The small molecule below binds the protein below.
Small molecule (SMILES): CC(=O)N[C@H]1[C@H](O[C@H]2[C@H](O)[C@@H](NC(C)=O)CO[C@@H]2CO)O[C@H](CO)[C@@H](O[C@H]2O[C@H](CO)[C@@H](O)[C@H](O)[C@@H]2O)[C@@H]1O

Sequence of chain 1.A:
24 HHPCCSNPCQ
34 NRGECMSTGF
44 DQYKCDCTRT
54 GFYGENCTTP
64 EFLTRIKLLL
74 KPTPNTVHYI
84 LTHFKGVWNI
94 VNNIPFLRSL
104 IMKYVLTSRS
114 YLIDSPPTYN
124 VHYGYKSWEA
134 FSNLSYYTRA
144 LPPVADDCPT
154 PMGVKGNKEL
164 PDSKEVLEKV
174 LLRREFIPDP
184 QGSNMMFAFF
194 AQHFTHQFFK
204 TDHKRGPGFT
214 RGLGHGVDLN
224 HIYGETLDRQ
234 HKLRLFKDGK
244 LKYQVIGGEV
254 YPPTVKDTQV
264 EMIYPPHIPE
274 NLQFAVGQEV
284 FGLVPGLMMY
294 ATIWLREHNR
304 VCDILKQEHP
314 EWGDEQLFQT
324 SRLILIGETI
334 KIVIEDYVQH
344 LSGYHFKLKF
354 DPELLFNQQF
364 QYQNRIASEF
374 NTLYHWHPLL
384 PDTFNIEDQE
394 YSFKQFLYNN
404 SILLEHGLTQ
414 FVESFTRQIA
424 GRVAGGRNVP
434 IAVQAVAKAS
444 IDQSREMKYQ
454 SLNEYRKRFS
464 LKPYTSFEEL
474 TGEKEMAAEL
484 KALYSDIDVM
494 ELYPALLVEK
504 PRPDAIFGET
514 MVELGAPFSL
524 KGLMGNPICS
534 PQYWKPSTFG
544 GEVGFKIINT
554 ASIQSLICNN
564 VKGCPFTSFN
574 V

Sequence of chain 1.B:
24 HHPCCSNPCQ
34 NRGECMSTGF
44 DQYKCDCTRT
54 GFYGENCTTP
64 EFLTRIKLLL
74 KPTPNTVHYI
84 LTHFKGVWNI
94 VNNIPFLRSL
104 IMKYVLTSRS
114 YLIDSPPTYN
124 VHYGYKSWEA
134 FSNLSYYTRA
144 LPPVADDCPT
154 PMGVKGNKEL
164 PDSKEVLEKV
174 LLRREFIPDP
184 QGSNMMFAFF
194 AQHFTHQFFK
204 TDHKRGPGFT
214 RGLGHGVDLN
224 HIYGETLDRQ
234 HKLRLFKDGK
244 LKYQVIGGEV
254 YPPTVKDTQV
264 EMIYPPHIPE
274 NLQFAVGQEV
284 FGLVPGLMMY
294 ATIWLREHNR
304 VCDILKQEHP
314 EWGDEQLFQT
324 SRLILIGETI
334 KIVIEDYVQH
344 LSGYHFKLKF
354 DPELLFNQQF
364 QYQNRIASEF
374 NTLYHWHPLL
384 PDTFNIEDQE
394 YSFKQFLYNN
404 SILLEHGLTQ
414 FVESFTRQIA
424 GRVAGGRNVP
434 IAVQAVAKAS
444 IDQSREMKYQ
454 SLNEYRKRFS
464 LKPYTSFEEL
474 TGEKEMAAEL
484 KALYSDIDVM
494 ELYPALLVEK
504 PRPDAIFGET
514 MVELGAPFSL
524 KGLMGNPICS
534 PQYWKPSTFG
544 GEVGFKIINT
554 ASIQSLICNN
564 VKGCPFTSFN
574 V

Binding-site contacts:
Ligand atom O6 contacts residue TYR139 of chain 1.A at 3.8 Å.
Ligand atom C5 contacts residue ASN136 of chain 1.A at 3.6 Å.
Ligand atom O3 contacts residue LEU230 of chain 1.B at 4.2 Å.
Ligand atom C7 contacts residue ARG208 of chain 1.A at 3.5 Å.
Ligand atom C6 contacts residue LEU230 of chain 1.B at 4.3 Å (hydrophobic).
Ligand atom C7 contacts residue ASN136 of chain 1.A at 3.5 Å.
Ligand atom C3 contacts residue LEU230 of chain 1.B at 4.4 Å (hydrophobic).
Ligand atom C4 contacts residue ARG208 of chain 1.A at 4.0 Å.
Ligand atom O6 contacts residue ASP231 of chain 1.B at 4.1 Å.
Ligand atom O5 contacts residue LEU230 of chain 1.B at 4.2 Å.
Ligand atom O5 contacts residue PHE212 of chain 1.A at 4.3 Å.
Ligand atom O7 contacts residue LEU230 of chain 1.B at 3.9 Å.
Ligand atom C5 contacts residue PHE212 of chain 1.A at 3.9 Å (hydrophobic).
Ligand atom C3 contacts residue ASN136 of chain 1.A at 3.8 Å.
Ligand atom C1 contacts residue ASN136 of chain 1.A at 1.4 Å.
Ligand atom C2 contacts residue ASN136 of chain 1.A at 2.5 Å.
Ligand atom O5 contacts residue ASN136 of chain 1.A at 2.3 Å (h-bond).
Ligand atom C6 contacts residue PHE212 of chain 1.A at 3.8 Å (hydrophobic).
Ligand atom O7 contacts residue ASN136 of chain 1.A at 3.5 Å (h-bond).
Ligand atom C4 contacts residue LEU230 of chain 1.B at 4.0 Å (hydrophobic).
Ligand atom C2 contacts residue ARG208 of chain 1.A at 4.0 Å.
Ligand atom C2 contacts residue GLU132 of chain 1.A at 4.1 Å.
Ligand atom C5 contacts residue LEU230 of chain 1.B at 4.4 Å (hydrophobic).
Ligand atom N2 contacts residue ARG208 of chain 1.A at 4.2 Å.
Ligand atom C2 contacts residue LEU230 of chain 1.B at 4.2 Å (hydrophobic).
Ligand atom C6 contacts residue TYR139 of chain 1.A at 3.7 Å (hydrophobic).
Ligand atom C1 contacts residue TYR139 of chain 1.A at 4.2 Å (hydrophobic).
Ligand atom O7 contacts residue ARG208 of chain 1.A at 4.0 Å.
Ligand atom N2 contacts residue ASN136 of chain 1.A at 3.0 Å (h-bond).
Ligand atom O7 contacts residue GLU132 of chain 1.A at 4.4 Å.
Ligand atom C8 contacts residue ARG208 of chain 1.A at 2.3 Å.
Ligand atom C3 contacts residue ARG208 of chain 1.A at 4.1 Å.
Ligand atom O7 contacts residue PHE212 of chain 1.A at 4.3 Å.
Ligand atom C4 contacts residue ASN136 of chain 1.A at 4.1 Å.
Ligand atom O4 contacts residue ARG208 of chain 1.A at 3.1 Å (salt-bridge).
Ligand atom C1 contacts residue ARG208 of chain 1.A at 4.1 Å.
Ligand atom O6 contacts residue LEU230 of chain 1.B at 3.8 Å.
Ligand atom O5 contacts residue TYR139 of chain 1.A at 3.6 Å.
Ligand atom O5 contacts residue GLU132 of chain 1.A at 3.5 Å (salt-bridge).
Ligand atom C1 contacts residue GLU132 of chain 1.A at 3.6 Å.